Binding-site contacts:
Ligand atom CA contacts residue PRO89 of chain 1.B at 4.1 Å (hydrophobic).
Ligand atom O contacts residue TYR61 of chain 1.B at 3.3 Å.
Ligand atom OXT contacts residue LEU90 of chain 1.B at 3.5 Å.
Ligand atom N contacts residue TYR220 of chain 1.B at 3.7 Å.
Ligand atom N contacts residue THR91 of chain 1.B at 2.8 Å (h-bond).
Ligand atom OE2 contacts residue LEU138 of chain 1.B at 4.2 Å.
Ligand atom O contacts residue ARG96 of chain 1.B at 2.7 Å (salt-bridge).
Ligand atom OXT contacts residue ARG96 of chain 1.B at 2.8 Å (salt-bridge).
Ligand atom CA contacts residue SER142 of chain 1.B at 3.3 Å.
Ligand atom O contacts residue SER142 of chain 1.B at 2.9 Å (h-bond).
Ligand atom C contacts residue THR91 of chain 1.B at 3.6 Å.
Ligand atom CD contacts residue THR143 of chain 1.B at 3.2 Å.
Ligand atom CB contacts residue LEU138 of chain 1.B at 4.1 Å (hydrophobic).
Ligand atom N contacts residue SER142 of chain 1.B at 4.0 Å.
Ligand atom CB contacts residue TYR61 of chain 1.B at 3.5 Å (hydrophobic).
Ligand atom C contacts residue ARG96 of chain 1.B at 3.4 Å.
Ligand atom O contacts residue GLY141 of chain 1.B at 3.3 Å.
Ligand atom CD contacts residue LEU138 of chain 1.B at 4.1 Å (hydrophobic).
Ligand atom CB contacts residue GLU193 of chain 1.B at 3.9 Å.
Ligand atom OXT contacts residue PRO89 of chain 1.B at 3.7 Å.
Ligand atom C contacts residue SER142 of chain 1.B at 3.5 Å.
Ligand atom CA contacts residue THR91 of chain 1.B at 3.4 Å.
Ligand atom OE2 contacts residue SER142 of chain 1.B at 3.3 Å (h-bond).
Ligand atom CG contacts residue GLU193 of chain 1.B at 3.5 Å.
Ligand atom CG contacts residue TYR61 of chain 1.B at 4.2 Å (hydrophobic).
Ligand atom CD contacts residue GLU193 of chain 1.B at 3.9 Å.
Ligand atom OE2 contacts residue GLY141 of chain 1.B at 3.6 Å.
Ligand atom OXT contacts residue THR91 of chain 1.B at 2.9 Å (h-bond).
Ligand atom OXT contacts residue SER142 of chain 1.B at 4.1 Å.
Ligand atom OE1 contacts residue GLU193 of chain 1.B at 3.7 Å.
Ligand atom OE1 contacts residue THR143 of chain 1.B at 2.6 Å (h-bond).
Ligand atom C contacts residue PRO89 of chain 1.B at 4.3 Å (hydrophobic).
Ligand atom N contacts residue PRO89 of chain 1.B at 3.0 Å (h-bond).
Ligand atom CG contacts residue LEU138 of chain 1.B at 3.8 Å (hydrophobic).
Ligand atom C contacts residue TYR61 of chain 1.B at 3.7 Å (hydrophobic).
Ligand atom CA contacts residue GLU193 of chain 1.B at 3.3 Å.
Ligand atom OXT contacts residue TYR61 of chain 1.B at 3.6 Å.
Ligand atom N contacts residue GLU193 of chain 1.B at 2.6 Å (salt-bridge).
Ligand atom CA contacts residue TYR61 of chain 1.B at 4.1 Å (hydrophobic).
Ligand atom OE2 contacts residue THR143 of chain 1.B at 3.1 Å (h-bond).

The protein below binds the small molecule below.
Small molecule (SMILES): N[C@@H](CCC(=O)O)C(=O)O

Sequence of chain 1.B:
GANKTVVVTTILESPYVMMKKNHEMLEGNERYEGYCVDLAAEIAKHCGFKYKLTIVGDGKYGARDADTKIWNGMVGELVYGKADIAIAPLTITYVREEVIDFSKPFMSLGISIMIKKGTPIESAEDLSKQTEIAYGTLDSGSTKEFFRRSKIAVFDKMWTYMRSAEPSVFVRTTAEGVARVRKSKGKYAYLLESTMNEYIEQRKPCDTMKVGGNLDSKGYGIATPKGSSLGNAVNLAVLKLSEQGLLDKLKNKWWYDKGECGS